Sequence of chain 1.D:
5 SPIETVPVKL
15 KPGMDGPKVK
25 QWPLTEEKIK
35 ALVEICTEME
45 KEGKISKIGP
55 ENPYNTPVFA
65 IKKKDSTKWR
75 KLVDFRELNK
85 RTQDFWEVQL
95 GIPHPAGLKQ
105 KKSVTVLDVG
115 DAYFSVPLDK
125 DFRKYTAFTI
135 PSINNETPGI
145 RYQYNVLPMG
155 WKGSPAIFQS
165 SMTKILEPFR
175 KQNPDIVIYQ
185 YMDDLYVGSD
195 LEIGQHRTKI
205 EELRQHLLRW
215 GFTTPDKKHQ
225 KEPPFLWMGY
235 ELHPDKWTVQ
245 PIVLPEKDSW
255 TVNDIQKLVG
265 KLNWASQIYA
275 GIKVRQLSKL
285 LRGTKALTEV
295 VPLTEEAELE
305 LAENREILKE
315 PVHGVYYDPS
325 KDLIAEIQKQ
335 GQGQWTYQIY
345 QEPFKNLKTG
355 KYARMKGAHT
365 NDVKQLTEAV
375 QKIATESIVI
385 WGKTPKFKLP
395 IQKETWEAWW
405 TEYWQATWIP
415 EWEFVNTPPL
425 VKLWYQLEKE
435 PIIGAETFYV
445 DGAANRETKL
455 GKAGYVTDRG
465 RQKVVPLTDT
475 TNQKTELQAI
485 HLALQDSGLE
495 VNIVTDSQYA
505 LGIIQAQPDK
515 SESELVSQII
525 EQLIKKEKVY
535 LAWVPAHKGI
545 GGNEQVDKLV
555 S

This small molecule binds to this protein.
Small molecule (SMILES): C=C1[C@H](COP(=O)(O)OP(=O)(O)OP(=O)(O)O)[C@@H](O)C[C@@H]1n1cnc2c(=O)nc(N)[nH]c21

Binding-site contacts:
Ligand atom O2B contacts residue MG1 of chain 1.M at 2.2 Å.
Ligand atom O3A contacts residue ARG74 of chain 1.D at 3.4 Å (salt-bridge).
Ligand atom O3B contacts residue ASP115 of chain 1.D at 3.7 Å.
Ligand atom O1B contacts residue MET153 of chain 1.D at 3.6 Å.
Ligand atom O5' contacts residue ASP187 of chain 1.D at 3.8 Å.
Ligand atom PG contacts residue MG1 of chain 1.M at 3.4 Å.
Ligand atom N2 contacts residue MET153 of chain 1.D at 3.7 Å.
Ligand atom O2B contacts residue VAL113 of chain 1.D at 3.0 Å (h-bond).
Ligand atom C8 contacts residue ARG74 of chain 1.D at 3.7 Å.
Ligand atom C5' contacts residue ASP187 of chain 1.D at 3.1 Å.
Ligand atom C6' contacts residue TYR117 of chain 1.D at 3.6 Å (hydrophobic).
Ligand atom O2A contacts residue ARG74 of chain 1.D at 3.2 Å (salt-bridge).
Ligand atom C44 contacts residue MET186 of chain 1.D at 3.6 Å (hydrophobic).
Ligand atom PG contacts residue ASP115 of chain 1.D at 3.9 Å.
Ligand atom O1B contacts residue ALA116 of chain 1.D at 3.4 Å (h-bond).
Ligand atom O2G contacts residue GLY114 of chain 1.D at 3.8 Å.
Ligand atom C4' contacts residue TYR117 of chain 1.D at 3.8 Å (hydrophobic).
Ligand atom O1A contacts residue ASP187 of chain 1.D at 2.7 Å (salt-bridge).
Ligand atom O2G contacts residue VAL113 of chain 1.D at 3.3 Å (h-bond).
Ligand atom O1A contacts residue ASP112 of chain 1.D at 3.0 Å (salt-bridge).
Ligand atom O2G contacts residue MG1 of chain 1.M at 2.0 Å.
Ligand atom C2' contacts residue TYR117 of chain 1.D at 3.5 Å (hydrophobic).
Ligand atom O2G contacts residue ASP112 of chain 1.D at 3.4 Å (salt-bridge).
Ligand atom PA contacts residue MG1 of chain 1.M at 3.8 Å.
Ligand atom C1' contacts residue TYR117 of chain 1.D at 3.3 Å (hydrophobic).
Ligand atom O3' contacts residue MET153 of chain 1.D at 3.7 Å.
Ligand atom N7 contacts residue ARG74 of chain 1.D at 3.7 Å.
Ligand atom C2' contacts residue MET153 of chain 1.D at 3.9 Å (hydrophobic).
Ligand atom O1A contacts residue MG1 of chain 1.M at 2.5 Å.
Ligand atom O3G contacts residue ASP115 of chain 1.D at 3.3 Å (salt-bridge).
Ligand atom O2B contacts residue ALA116 of chain 1.D at 3.4 Å (h-bond).
Ligand atom PA contacts residue ASP187 of chain 1.D at 3.8 Å.
Ligand atom O2B contacts residue ASP115 of chain 1.D at 3.5 Å (salt-bridge).
Ligand atom N2 contacts residue GLY154 of chain 1.D at 3.1 Å (h-bond).
Ligand atom O3' contacts residue ALA116 of chain 1.D at 3.6 Å.
Ligand atom O3G contacts residue GLY114 of chain 1.D at 3.6 Å.
Ligand atom PB contacts residue MG1 of chain 1.M at 3.5 Å.
Ligand atom O3' contacts residue TYR117 of chain 1.D at 3.2 Å (h-bond).
Ligand atom O2B contacts residue ASP187 of chain 1.D at 2.8 Å (salt-bridge).
Ligand atom O1B contacts residue ASP115 of chain 1.D at 3.6 Å.